Binding-site contacts:
Ligand atom C11 contacts residue TYR102 of chain 1.C at 4.2 Å (hydrophobic).
Ligand atom O6 contacts residue ALA209 of chain 1.C at 3.4 Å.
Ligand atom O3 contacts residue GLY229 of chain 1.C at 3.8 Å.
Ligand atom O4 contacts residue GLY229 of chain 1.C at 4.1 Å.
Ligand atom C6 contacts residue ASP210 of chain 1.C at 3.2 Å.
Ligand atom C4 contacts residue ASP210 of chain 1.C at 3.2 Å.
Ligand atom N1 contacts residue TYR14 of chain 1.C at 3.7 Å.
Ligand atom O4 contacts residue TYR14 of chain 1.C at 4.0 Å.
Ligand atom C5 contacts residue ASP210 of chain 1.C at 3.9 Å.
Ligand atom C14 contacts residue LEU101 of chain 1.C at 4.0 Å (hydrophobic).
Ligand atom O4 contacts residue ARG230 of chain 1.C at 3.3 Å (salt-bridge).
Ligand atom C11 contacts residue TYR14 of chain 1.C at 3.3 Å (hydrophobic).
Ligand atom O2 contacts residue LEU101 of chain 1.C at 3.5 Å (h-bond).
Ligand atom C8 contacts residue LEU101 of chain 1.C at 3.8 Å (hydrophobic).
Ligand atom C4 contacts residue ARG230 of chain 1.C at 3.8 Å.
Ligand atom O4 contacts residue ASN16 of chain 1.C at 3.0 Å (h-bond).
Ligand atom O3 contacts residue ARG230 of chain 1.C at 3.0 Å (salt-bridge).
Ligand atom C6 contacts residue TYR14 of chain 1.C at 4.0 Å (hydrophobic).
Ligand atom O2 contacts residue GLY100 of chain 1.C at 3.7 Å.
Ligand atom C6 contacts residue TYR102 of chain 1.C at 3.8 Å (hydrophobic).
Ligand atom N1 contacts residue TYR102 of chain 1.C at 4.0 Å.
Ligand atom O6 contacts residue ASP210 of chain 1.C at 2.6 Å (salt-bridge).
Ligand atom C6 contacts residue ALA209 of chain 1.C at 3.5 Å (hydrophobic).
Ligand atom O6 contacts residue GLY100 of chain 1.C at 3.1 Å.
Ligand atom C5 contacts residue LEU101 of chain 1.C at 4.1 Å (hydrophobic).
Ligand atom C11 contacts residue LEU101 of chain 1.C at 4.2 Å (hydrophobic).
Ligand atom C1 contacts residue LEU101 of chain 1.C at 3.8 Å (hydrophobic).
Ligand atom C3 contacts residue ARG230 of chain 1.C at 4.0 Å.
Ligand atom C9 contacts residue LEU101 of chain 1.C at 3.4 Å (hydrophobic).
Ligand atom C5 contacts residue TYR14 of chain 1.C at 4.1 Å (hydrophobic).
Ligand atom O6 contacts residue LEU101 of chain 1.C at 3.1 Å (h-bond).
Ligand atom C12 contacts residue LEU101 of chain 1.C at 3.5 Å (hydrophobic).
Ligand atom O6 contacts residue TYR102 of chain 1.C at 3.0 Å (h-bond).
Ligand atom O4 contacts residue ASP210 of chain 1.C at 2.5 Å (salt-bridge).
Ligand atom C6 contacts residue LEU101 of chain 1.C at 4.0 Å (hydrophobic).
Ligand atom O5 contacts residue LEU101 of chain 1.C at 3.2 Å (h-bond).
Ligand atom C4 contacts residue GLY229 of chain 1.C at 4.1 Å.
Ligand atom N1 contacts residue LEU101 of chain 1.C at 3.7 Å.
Ligand atom C3 contacts residue ASN16 of chain 1.C at 4.2 Å.
Ligand atom C4 contacts residue ASN16 of chain 1.C at 4.0 Å.

Sequence of chain 1.C:
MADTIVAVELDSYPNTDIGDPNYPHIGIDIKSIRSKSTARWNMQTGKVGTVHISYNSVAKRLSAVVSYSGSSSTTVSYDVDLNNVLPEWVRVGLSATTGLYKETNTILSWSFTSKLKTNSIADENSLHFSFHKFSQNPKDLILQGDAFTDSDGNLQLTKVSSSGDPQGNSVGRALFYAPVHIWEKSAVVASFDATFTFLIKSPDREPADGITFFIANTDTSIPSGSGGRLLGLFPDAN

This protein binds this small molecule.
Small molecule (SMILES): OC[C@H]1O[C@H](Oc2c[nH]c3ccc(Br)c(Cl)c23)[C@@H](O)[C@@H](O)[C@@H]1O